Binding-site contacts:
Ligand atom C8 contacts residue GLY232 of chain 1.E at 3.1 Å.
Ligand atom C7 contacts residue ASN256 of chain 1.E at 3.7 Å.
Ligand atom O7 contacts residue ARG206 of chain 1.E at 3.9 Å.
Ligand atom C1 contacts residue HIS234 of chain 1.E at 4.2 Å.
Ligand atom N2 contacts residue HIS234 of chain 1.E at 4.0 Å.
Ligand atom C8 contacts residue TYR233 of chain 1.E at 4.1 Å (hydrophobic).
Ligand atom C2 contacts residue ASN256 of chain 1.E at 2.4 Å.
Ligand atom O6 contacts residue ASN256 of chain 1.E at 4.2 Å.
Ligand atom C3 contacts residue ASN256 of chain 1.E at 3.7 Å.
Ligand atom N2 contacts residue ASN256 of chain 1.E at 2.8 Å (h-bond).
Ligand atom C5 contacts residue ASN256 of chain 1.E at 3.6 Å.
Ligand atom O7 contacts residue ASN256 of chain 1.E at 4.2 Å.
Ligand atom C1 contacts residue ASN256 of chain 1.E at 1.4 Å.
Ligand atom C8 contacts residue ARG206 of chain 1.E at 4.4 Å.
Ligand atom C8 contacts residue HIS234 of chain 1.E at 3.8 Å.
Ligand atom O7 contacts residue HIS234 of chain 1.E at 3.4 Å (h-bond).
Ligand atom C6 contacts residue ASN256 of chain 1.E at 4.1 Å.
Ligand atom C4 contacts residue ASN256 of chain 1.E at 4.2 Å.
Ligand atom C7 contacts residue GLY232 of chain 1.E at 4.4 Å.
Ligand atom O5 contacts residue ASN256 of chain 1.E at 2.3 Å (h-bond).
Ligand atom C7 contacts residue HIS234 of chain 1.E at 3.7 Å.
Ligand atom C2 contacts residue HIS234 of chain 1.E at 4.0 Å.

A protein and the small-molecule ligand that binds it are described below.
Small molecule (SMILES): CC(=O)N[C@H]1[C@H](O[C@H]2[C@H](O)[C@@H](NC(C)=O)CO[C@@H]2CO)O[C@H](CO)[C@@H](O)[C@@H]1O

Sequence of chain 1.E:
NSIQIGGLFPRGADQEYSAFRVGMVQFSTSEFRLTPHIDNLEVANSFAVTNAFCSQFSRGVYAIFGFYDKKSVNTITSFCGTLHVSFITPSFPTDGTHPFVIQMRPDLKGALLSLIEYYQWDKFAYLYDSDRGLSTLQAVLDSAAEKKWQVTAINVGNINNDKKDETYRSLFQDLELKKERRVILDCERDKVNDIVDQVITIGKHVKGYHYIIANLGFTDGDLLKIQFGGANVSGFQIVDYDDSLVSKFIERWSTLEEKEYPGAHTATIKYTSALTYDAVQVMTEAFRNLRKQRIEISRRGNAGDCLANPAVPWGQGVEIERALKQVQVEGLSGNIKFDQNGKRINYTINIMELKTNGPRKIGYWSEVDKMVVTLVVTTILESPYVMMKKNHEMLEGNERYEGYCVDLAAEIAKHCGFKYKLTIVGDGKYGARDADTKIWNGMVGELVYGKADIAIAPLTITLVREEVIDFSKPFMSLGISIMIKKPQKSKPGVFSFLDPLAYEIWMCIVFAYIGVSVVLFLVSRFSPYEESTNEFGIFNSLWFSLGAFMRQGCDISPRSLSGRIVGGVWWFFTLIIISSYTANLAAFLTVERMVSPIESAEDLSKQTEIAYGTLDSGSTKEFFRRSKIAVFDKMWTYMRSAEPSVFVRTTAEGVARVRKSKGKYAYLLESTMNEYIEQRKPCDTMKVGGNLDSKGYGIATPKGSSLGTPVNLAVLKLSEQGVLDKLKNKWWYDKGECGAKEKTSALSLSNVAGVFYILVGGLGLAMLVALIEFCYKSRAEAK